Binding-site contacts:
Ligand atom N2 contacts residue ASN170 of chain 1.B at 3.0 Å (h-bond).
Ligand atom C4 contacts residue ASN170 of chain 1.B at 4.3 Å.
Ligand atom C7 contacts residue ARG188 of chain 1.B at 4.5 Å.
Ligand atom O5 contacts residue ASN170 of chain 1.B at 2.4 Å (h-bond).
Ligand atom C7 contacts residue ASN170 of chain 1.B at 3.5 Å.
Ligand atom C2 contacts residue ASN170 of chain 1.B at 2.6 Å.
Ligand atom O7 contacts residue ASN170 of chain 1.B at 3.5 Å (h-bond).
Ligand atom O6 contacts residue ASN170 of chain 1.B at 4.3 Å.
Ligand atom C6 contacts residue ASN170 of chain 1.B at 4.4 Å.
Ligand atom C5 contacts residue ASN170 of chain 1.B at 3.6 Å.
Ligand atom C8 contacts residue ARG188 of chain 1.B at 4.4 Å.
Ligand atom C3 contacts residue ASN170 of chain 1.B at 3.9 Å.
Ligand atom C1 contacts residue ASN170 of chain 1.B at 1.4 Å.

A protein and the small-molecule ligand that binds it are described below.
Small molecule (SMILES): CC(=O)N[C@@H]1[C@@H](O)[C@H](O)[C@@H](CO)O[C@H]1O

Sequence of chain 1.B:
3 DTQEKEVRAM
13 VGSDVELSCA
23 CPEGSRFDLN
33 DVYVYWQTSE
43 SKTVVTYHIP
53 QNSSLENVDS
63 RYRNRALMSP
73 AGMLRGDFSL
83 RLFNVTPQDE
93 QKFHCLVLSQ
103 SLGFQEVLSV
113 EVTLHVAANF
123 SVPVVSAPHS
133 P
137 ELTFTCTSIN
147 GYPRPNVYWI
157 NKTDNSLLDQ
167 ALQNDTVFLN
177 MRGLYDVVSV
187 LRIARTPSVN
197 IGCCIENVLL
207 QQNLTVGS